Binding-site contacts:
Ligand atom C4 contacts residue GLY13 of chain 1.B at 3.6 Å.
Ligand atom N11 contacts residue TRP104 of chain 1.B at 3.8 Å.
Ligand atom C16 contacts residue GSH1 of chain 1.H at 3.8 Å.
Ligand atom O21 contacts residue PHE9 of chain 1.B at 3.5 Å.
Ligand atom C14 contacts residue TRP104 of chain 1.B at 3.7 Å (hydrophobic).
Ligand atom C12 contacts residue MET99 of chain 1.B at 3.4 Å (hydrophobic).
Ligand atom C16 contacts residue MET11 of chain 1.B at 3.6 Å (hydrophobic).
Ligand atom C7 contacts residue TYR8 of chain 1.B at 3.8 Å (hydrophobic).
Ligand atom C13 contacts residue CYS156 of chain 1.B at 3.9 Å (hydrophobic).
Ligand atom O21 contacts residue GLN36 of chain 1.B at 3.6 Å (h-bond).
Ligand atom O24 contacts residue TRP104 of chain 1.B at 3.7 Å.
Ligand atom C17 contacts residue MET11 of chain 1.B at 3.6 Å (hydrophobic).
Ligand atom C7 contacts residue TRP104 of chain 1.B at 3.9 Å (hydrophobic).
Ligand atom C13 contacts residue GLY13 of chain 1.B at 3.7 Å.
Ligand atom C2 contacts residue ARG14 of chain 1.B at 3.9 Å.
Ligand atom C17 contacts residue TRP104 of chain 1.B at 3.5 Å (hydrophobic).
Ligand atom C14 contacts residue MET11 of chain 1.B at 3.4 Å (hydrophobic).
Ligand atom N11 contacts residue TYR8 of chain 1.B at 3.8 Å.
Ligand atom O23 contacts residue GLN36 of chain 1.B at 2.6 Å (h-bond).
Ligand atom F15 contacts residue MET99 of chain 1.B at 3.2 Å.
Ligand atom C10 contacts residue ARG14 of chain 1.B at 3.1 Å.
Ligand atom C7 contacts residue GSH1 of chain 1.H at 3.9 Å.
Ligand atom C6 contacts residue ARG14 of chain 1.B at 3.5 Å.
Ligand atom C22 contacts residue GLN36 of chain 1.B at 3.7 Å.
Ligand atom C9 contacts residue GLY13 of chain 1.B at 3.9 Å.
Ligand atom C5 contacts residue GLY13 of chain 1.B at 3.5 Å.
Ligand atom N11 contacts residue GSH1 of chain 1.H at 3.2 Å (h-bond).
Ligand atom F15 contacts residue ASP96 of chain 1.B at 3.1 Å.
Ligand atom C20 contacts residue TRP104 of chain 1.B at 3.8 Å (hydrophobic).
Ligand atom C12 contacts residue TYR152 of chain 1.B at 3.5 Å (hydrophobic).
Ligand atom F15 contacts residue TYR152 of chain 1.B at 2.5 Å.
Ligand atom O24 contacts residue ALA105 of chain 1.B at 3.9 Å.
Ligand atom N3 contacts residue GSH1 of chain 1.H at 3.9 Å.
Ligand atom C13 contacts residue TYR152 of chain 1.B at 3.9 Å (hydrophobic).
Ligand atom C19 contacts residue TRP104 of chain 1.B at 3.3 Å (hydrophobic).
Ligand atom C10 contacts residue MET99 of chain 1.B at 3.5 Å (hydrophobic).
Ligand atom C1 contacts residue GLY13 of chain 1.B at 3.6 Å.
Ligand atom S8 contacts residue TRP104 of chain 1.B at 3.8 Å.
Ligand atom N11 contacts residue MET11 of chain 1.B at 3.9 Å.
Ligand atom C6 contacts residue TRP104 of chain 1.B at 3.5 Å (hydrophobic).

The small molecule below binds the protein below.
Small molecule (SMILES): Cc1cc(-c2csc(Nc3ccc(C(=O)O)c(O)c3)n2)ccc1F

Sequence of chain 1.B:
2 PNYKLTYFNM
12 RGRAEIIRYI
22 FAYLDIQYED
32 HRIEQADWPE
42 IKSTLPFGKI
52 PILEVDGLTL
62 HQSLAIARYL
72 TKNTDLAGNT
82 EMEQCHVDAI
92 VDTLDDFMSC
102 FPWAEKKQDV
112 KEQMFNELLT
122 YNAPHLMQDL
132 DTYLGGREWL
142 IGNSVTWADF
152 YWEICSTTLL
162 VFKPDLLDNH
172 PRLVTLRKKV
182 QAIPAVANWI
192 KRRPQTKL